This small molecule binds to this protein.
Small molecule (SMILES): Nc1ncnc2c1ncn2[C@@H]1O[C@@H]2COP(=O)(O)OP(=O)(O)OC[C@H]3O[C@@H](O[C@@H]1[C@@H]2O)[C@H](O)[C@@H]3O

Sequence of chain 1.B:
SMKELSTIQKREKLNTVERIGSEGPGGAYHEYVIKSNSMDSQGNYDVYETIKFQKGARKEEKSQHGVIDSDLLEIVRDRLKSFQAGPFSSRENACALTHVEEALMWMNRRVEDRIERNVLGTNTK

Binding-site contacts:
Ligand atom O25 contacts residue ARG110 of chain 1.A at 3.1 Å (salt-bridge).
Ligand atom C24 contacts residue THR122 of chain 1.A at 3.2 Å.
Ligand atom C02 contacts residue ARG110 of chain 1.A at 3.3 Å.
Ligand atom C09 contacts residue PHE88 of chain 1.B at 3.4 Å (hydrophobic).
Ligand atom O18 contacts residue ARG79 of chain 1.B at 2.9 Å (salt-bridge).
Ligand atom O35 contacts residue PHE88 of chain 1.B at 3.5 Å.
Ligand atom O22 contacts residue ASN123 of chain 1.A at 2.9 Å (h-bond).
Ligand atom C06 contacts residue ARG110 of chain 1.A at 3.3 Å.
Ligand atom N01 contacts residue ASN93 of chain 1.B at 2.7 Å (h-bond).
Ligand atom O34 contacts residue ARG114 of chain 1.A at 2.9 Å (salt-bridge).
Ligand atom C07 contacts residue ARG110 of chain 1.A at 3.4 Å.
Ligand atom O27 contacts residue ARG110 of chain 1.A at 2.9 Å (salt-bridge).
Ligand atom O33 contacts residue GLY121 of chain 1.A at 3.3 Å.
Ligand atom C09 contacts residue PHE83 of chain 1.B at 3.5 Å (hydrophobic).
Ligand atom C19 contacts residue PRO25 of chain 1.A at 3.6 Å (hydrophobic).
Ligand atom N08 contacts residue PHE83 of chain 1.B at 3.5 Å.
Ligand atom O13 contacts residue PHE83 of chain 1.B at 3.5 Å.
Ligand atom O20 contacts residue HIS30 of chain 1.A at 2.7 Å (h-bond).
Ligand atom C21 contacts residue ASN123 of chain 1.A at 3.6 Å.
Ligand atom N08 contacts residue ASN93 of chain 1.B at 3.0 Å (h-bond).
Ligand atom O34 contacts residue GLY121 of chain 1.A at 2.8 Å (h-bond).
Ligand atom C19 contacts residue HIS30 of chain 1.A at 3.5 Å.
Ligand atom O18 contacts residue GLN54 of chain 1.A at 2.8 Å (h-bond).
Ligand atom N03 contacts residue ARG110 of chain 1.A at 3.5 Å (salt-bridge).
Ligand atom C06 contacts residue PHE83 of chain 1.B at 3.5 Å (hydrophobic).
Ligand atom C09 contacts residue ARG110 of chain 1.A at 3.4 Å.
Ligand atom O22 contacts residue GLY26 of chain 1.A at 3.5 Å.
Ligand atom O13 contacts residue GLY26 of chain 1.A at 3.5 Å.
Ligand atom N08 contacts residue ARG110 of chain 1.A at 3.5 Å (salt-bridge).
Ligand atom O20 contacts residue GLY56 of chain 1.A at 2.9 Å (h-bond).
Ligand atom O30 contacts residue ARG58 of chain 1.A at 2.7 Å (salt-bridge).
Ligand atom N10 contacts residue PHE83 of chain 1.B at 3.6 Å.
Ligand atom O33 contacts residue ARG58 of chain 1.A at 2.8 Å (salt-bridge).
Ligand atom O15 contacts residue GLY56 of chain 1.A at 3.5 Å.
Ligand atom O20 contacts residue GLN54 of chain 1.A at 3.3 Å (h-bond).
Ligand atom N10 contacts residue ARG110 of chain 1.A at 3.4 Å (salt-bridge).
Ligand atom O22 contacts residue PHE88 of chain 1.B at 3.5 Å.
Ligand atom O31 contacts residue ALA57 of chain 1.A at 3.6 Å.
Ligand atom O15 contacts residue ALA57 of chain 1.A at 3.4 Å (h-bond).
Ligand atom O35 contacts residue ARG110 of chain 1.A at 3.3 Å (salt-bridge).

Sequence of chain 1.A:
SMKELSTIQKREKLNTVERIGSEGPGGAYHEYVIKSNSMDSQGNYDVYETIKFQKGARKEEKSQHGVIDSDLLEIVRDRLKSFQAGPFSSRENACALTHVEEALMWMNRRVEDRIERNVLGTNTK